Binding-site contacts:
Ligand atom C5 contacts residue ASN304 of chain 1.A at 3.7 Å.
Ligand atom C3 contacts residue ASN304 of chain 1.A at 3.7 Å.
Ligand atom N2 contacts residue VAL298 of chain 1.A at 4.3 Å.
Ligand atom C8 contacts residue VAL298 of chain 1.A at 3.8 Å (hydrophobic).
Ligand atom C7 contacts residue ASN304 of chain 1.A at 3.5 Å.
Ligand atom C1 contacts residue ASN304 of chain 1.A at 1.4 Å.
Ligand atom O7 contacts residue ASN304 of chain 1.A at 3.5 Å (h-bond).
Ligand atom C2 contacts residue ASN304 of chain 1.A at 2.4 Å.
Ligand atom N2 contacts residue ASN304 of chain 1.A at 2.9 Å (h-bond).
Ligand atom C4 contacts residue ASN304 of chain 1.A at 4.2 Å.
Ligand atom O5 contacts residue ASN304 of chain 1.A at 2.4 Å (h-bond).

A protein and the small-molecule ligand that binds it are described below.
Small molecule (SMILES): CC(=O)N[C@H]1[C@H](O[C@H]2[C@H](O)[C@@H](NC(C)=O)CO[C@@H]2CO)O[C@H](CO)[C@@H](O)[C@@H]1O

Sequence of chain 1.A:
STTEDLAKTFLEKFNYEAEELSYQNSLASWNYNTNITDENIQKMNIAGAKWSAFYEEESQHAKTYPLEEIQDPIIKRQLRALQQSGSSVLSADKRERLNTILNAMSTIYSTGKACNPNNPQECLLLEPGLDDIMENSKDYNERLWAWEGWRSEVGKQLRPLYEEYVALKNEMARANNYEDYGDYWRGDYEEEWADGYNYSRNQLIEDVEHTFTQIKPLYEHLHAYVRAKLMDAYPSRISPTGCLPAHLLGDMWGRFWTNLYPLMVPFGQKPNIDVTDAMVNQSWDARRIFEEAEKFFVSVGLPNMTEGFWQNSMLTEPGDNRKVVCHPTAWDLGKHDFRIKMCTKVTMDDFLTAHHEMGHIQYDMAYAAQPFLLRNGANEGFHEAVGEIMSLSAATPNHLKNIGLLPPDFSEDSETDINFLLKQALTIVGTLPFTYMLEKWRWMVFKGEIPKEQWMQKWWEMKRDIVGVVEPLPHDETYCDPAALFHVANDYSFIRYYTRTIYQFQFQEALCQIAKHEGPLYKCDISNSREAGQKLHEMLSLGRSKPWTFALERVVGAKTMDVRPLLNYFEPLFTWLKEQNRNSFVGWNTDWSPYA